The protein below binds the small molecule below.
Small molecule (SMILES): Oc1ccc(/C=C/c2cc(O)cc(O)c2)cc1

Sequence of chain 2.B:
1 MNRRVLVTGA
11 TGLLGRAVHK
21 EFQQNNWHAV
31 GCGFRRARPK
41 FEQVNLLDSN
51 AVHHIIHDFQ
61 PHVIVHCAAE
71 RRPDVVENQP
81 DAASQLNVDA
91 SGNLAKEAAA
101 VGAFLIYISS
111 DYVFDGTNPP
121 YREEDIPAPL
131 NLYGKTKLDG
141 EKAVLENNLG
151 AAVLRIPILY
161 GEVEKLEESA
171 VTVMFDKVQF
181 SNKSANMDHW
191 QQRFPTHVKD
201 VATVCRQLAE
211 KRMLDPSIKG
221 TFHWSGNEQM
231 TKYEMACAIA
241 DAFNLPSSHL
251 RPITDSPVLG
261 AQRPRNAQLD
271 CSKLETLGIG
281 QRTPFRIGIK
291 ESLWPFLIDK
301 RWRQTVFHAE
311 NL

Binding-site contacts:
Ligand atom O3 contacts residue ILE158 of chain 2.B at 3.0 Å (h-bond).
Ligand atom O3 contacts residue ARG193 of chain 2.B at 2.7 Å (salt-bridge).
Ligand atom C12 contacts residue GLU167 of chain 2.B at 3.7 Å.
Ligand atom C11 contacts residue SER169 of chain 2.B at 3.6 Å.
Ligand atom C4 contacts residue NAP1 of chain 2.P at 3.5 Å.
Ligand atom C4 contacts residue TYR133 of chain 2.B at 3.8 Å (hydrophobic).
Ligand atom O2 contacts residue NAP1 of chain 2.P at 3.2 Å.
Ligand atom O1 contacts residue VAL173 of chain 2.B at 3.9 Å.
Ligand atom C8 contacts residue SO41 of chain 2.S at 3.9 Å.
Ligand atom C7 contacts residue NAP1 of chain 2.P at 3.5 Å.
Ligand atom C3 contacts residue NAP1 of chain 2.P at 3.2 Å.
Ligand atom C14 contacts residue ARG71 of chain 2.B at 3.8 Å.
Ligand atom C3 contacts residue SER110 of chain 2.B at 3.1 Å.
Ligand atom C8 contacts residue NAP1 of chain 2.P at 3.9 Å.
Ligand atom C14 contacts residue PRO73 of chain 2.B at 3.9 Å (hydrophobic).
Ligand atom O2 contacts residue SER110 of chain 2.B at 2.5 Å (h-bond).
Ligand atom C2 contacts residue NAP1 of chain 2.P at 3.4 Å.
Ligand atom C6 contacts residue ARG193 of chain 2.B at 3.5 Å.
Ligand atom C12 contacts residue ARG71 of chain 2.B at 3.8 Å.
Ligand atom O3 contacts residue ASP111 of chain 2.B at 2.7 Å (salt-bridge).
Ligand atom C5 contacts residue NAP1 of chain 2.P at 3.6 Å.
Ligand atom C7 contacts residue SO41 of chain 2.S at 3.1 Å.
Ligand atom C1 contacts residue ARG193 of chain 2.B at 3.4 Å.
Ligand atom C1 contacts residue NAP1 of chain 2.P at 3.9 Å.
Ligand atom C2 contacts residue TYR112 of chain 2.B at 3.9 Å (hydrophobic).
Ligand atom C11 contacts residue ALA170 of chain 2.B at 3.1 Å (hydrophobic).
Ligand atom O2 contacts residue TYR133 of chain 2.B at 2.5 Å (h-bond).
Ligand atom O3 contacts residue TYR112 of chain 2.B at 3.9 Å.
Ligand atom C2 contacts residue ASP111 of chain 2.B at 3.0 Å.
Ligand atom C2 contacts residue SER110 of chain 2.B at 3.1 Å.
Ligand atom C10 contacts residue ALA170 of chain 2.B at 3.5 Å (hydrophobic).
Ligand atom C1 contacts residue ILE158 of chain 2.B at 3.5 Å (hydrophobic).
Ligand atom C1 contacts residue ASP111 of chain 2.B at 3.2 Å.
Ligand atom C8 contacts residue ARG71 of chain 2.B at 3.7 Å.
Ligand atom O1 contacts residue GLU167 of chain 2.B at 2.7 Å (salt-bridge).
Ligand atom O3 contacts residue PRO157 of chain 2.B at 3.7 Å.
Ligand atom C5 contacts residue SO41 of chain 2.S at 3.8 Å.
Ligand atom C3 contacts residue TYR133 of chain 2.B at 3.6 Å (hydrophobic).
Ligand atom C6 contacts residue SO41 of chain 2.S at 3.9 Å.
Ligand atom C6 contacts residue ILE158 of chain 2.B at 3.7 Å (hydrophobic).